The small molecule below binds the protein below.
Small molecule (SMILES): O=P(O)(O)OC[C@H]1O[C@H](O)[C@H](O)[C@@H](O)[C@@H]1O

Binding-site contacts:
Ligand atom O3P contacts residue ARG9 of chain 1.C at 2.5 Å (salt-bridge).
Ligand atom P contacts residue ARG9 of chain 1.C at 3.6 Å.
Ligand atom C2 contacts residue ARG300 of chain 1.C at 4.1 Å.
Ligand atom O2P contacts residue ARG300 of chain 1.C at 3.2 Å (salt-bridge).
Ligand atom O2 contacts residue IMD1 of chain 1.M at 3.8 Å.
Ligand atom O6 contacts residue ARG300 of chain 1.C at 3.0 Å (salt-bridge).
Ligand atom O3 contacts residue ASP130 of chain 1.C at 3.0 Å (salt-bridge).
Ligand atom O1P contacts residue TYR76 of chain 1.C at 3.2 Å (h-bond).
Ligand atom O1 contacts residue UDP1 of chain 1.K at 2.5 Å (h-bond).
Ligand atom P contacts residue TYR76 of chain 1.C at 3.1 Å.
Ligand atom C5 contacts residue GLY21 of chain 1.C at 3.9 Å.
Ligand atom O1 contacts residue IMD1 of chain 1.M at 2.9 Å.
Ligand atom C6 contacts residue ARG300 of chain 1.C at 4.0 Å.
Ligand atom O2 contacts residue ASP130 of chain 1.C at 2.4 Å (salt-bridge).
Ligand atom C6 contacts residue GLY21 of chain 1.C at 4.0 Å.
Ligand atom C6 contacts residue ARG262 of chain 1.C at 4.1 Å.
Ligand atom C1 contacts residue UDP1 of chain 1.K at 3.5 Å.
Ligand atom C3 contacts residue LEU23 of chain 1.C at 3.5 Å (hydrophobic).
Ligand atom O2 contacts residue TYR131 of chain 1.C at 3.9 Å.
Ligand atom O2P contacts residue ARG9 of chain 1.C at 4.1 Å.
Ligand atom O2 contacts residue ILE155 of chain 1.C at 4.0 Å.
Ligand atom O1 contacts residue GLY22 of chain 1.C at 4.0 Å.
Ligand atom C2 contacts residue ASP130 of chain 1.C at 3.4 Å.
Ligand atom O2P contacts residue TYR76 of chain 1.C at 2.5 Å (h-bond).
Ligand atom O3 contacts residue LEU23 of chain 1.C at 3.3 Å.
Ligand atom O5 contacts residue GLY22 of chain 1.C at 3.9 Å.
Ligand atom O1P contacts residue ARG300 of chain 1.C at 4.1 Å.
Ligand atom O3P contacts residue TYR76 of chain 1.C at 3.8 Å.
Ligand atom O1 contacts residue LEU23 of chain 1.C at 4.1 Å.
Ligand atom C6 contacts residue ALA20 of chain 1.C at 3.6 Å (hydrophobic).
Ligand atom C1 contacts residue ARG300 of chain 1.C at 4.0 Å.
Ligand atom O1P contacts residue ARG9 of chain 1.C at 3.4 Å (salt-bridge).
Ligand atom O5 contacts residue GLY21 of chain 1.C at 3.5 Å.
Ligand atom O5 contacts residue UDP1 of chain 1.K at 3.1 Å (h-bond).
Ligand atom O2 contacts residue HIS154 of chain 1.C at 4.0 Å.
Ligand atom C2 contacts residue TYR131 of chain 1.C at 3.9 Å (hydrophobic).
Ligand atom O4 contacts residue ARG9 of chain 1.C at 2.9 Å.
Ligand atom C3 contacts residue ASP130 of chain 1.C at 3.5 Å.
Ligand atom P contacts residue ARG300 of chain 1.C at 3.9 Å.
Ligand atom O3 contacts residue HIS132 of chain 1.C at 3.3 Å.

Sequence of chain 1.C:
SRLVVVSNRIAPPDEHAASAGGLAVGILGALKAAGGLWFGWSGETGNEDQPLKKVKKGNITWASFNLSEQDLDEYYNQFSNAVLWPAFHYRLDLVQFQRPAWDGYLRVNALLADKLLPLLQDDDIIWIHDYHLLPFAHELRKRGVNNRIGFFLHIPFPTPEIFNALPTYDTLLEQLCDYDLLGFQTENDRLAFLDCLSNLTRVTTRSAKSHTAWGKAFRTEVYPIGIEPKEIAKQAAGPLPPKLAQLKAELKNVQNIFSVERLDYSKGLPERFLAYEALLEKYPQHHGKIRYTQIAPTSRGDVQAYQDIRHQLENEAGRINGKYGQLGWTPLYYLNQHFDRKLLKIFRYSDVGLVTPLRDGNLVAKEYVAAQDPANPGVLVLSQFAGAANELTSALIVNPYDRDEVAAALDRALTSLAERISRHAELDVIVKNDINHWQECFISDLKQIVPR